Sequence of chain 1.A:
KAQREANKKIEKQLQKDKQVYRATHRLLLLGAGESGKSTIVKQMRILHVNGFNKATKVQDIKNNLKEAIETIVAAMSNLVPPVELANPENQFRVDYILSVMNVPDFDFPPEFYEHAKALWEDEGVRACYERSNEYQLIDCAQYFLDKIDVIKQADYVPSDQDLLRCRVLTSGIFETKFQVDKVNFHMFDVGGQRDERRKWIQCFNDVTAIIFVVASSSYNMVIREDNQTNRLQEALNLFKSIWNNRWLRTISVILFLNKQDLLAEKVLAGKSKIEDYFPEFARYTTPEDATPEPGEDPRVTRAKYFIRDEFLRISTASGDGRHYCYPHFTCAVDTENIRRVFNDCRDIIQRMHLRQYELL

A small-molecule ligand and the protein it binds are described below.
Small molecule (SMILES): Nc1nc2c(ncn2[C@@H]2O[C@H](CO[P](=O)(O)O[P](=O)(O)NP(=O)(O)O)[C@@H](O)[C@H]2O)c(=O)[nH]1

Binding-site contacts:
Ligand atom C2' contacts residue THR52 of chain 1.A at 3.4 Å.
Ligand atom C6 contacts residue LYS276 of chain 1.A at 3.5 Å.
Ligand atom O1B contacts residue SER51 of chain 1.A at 2.9 Å (h-bond).
Ligand atom O2G contacts residue GLY209 of chain 1.A at 2.7 Å (h-bond).
Ligand atom N2 contacts residue LEU279 of chain 1.A at 3.4 Å.
Ligand atom O2G contacts residue GLY46 of chain 1.A at 3.5 Å.
Ligand atom O6 contacts residue ASN275 of chain 1.A at 3.2 Å (h-bond).
Ligand atom O2B contacts residue SER48 of chain 1.A at 3.2 Å (h-bond).
Ligand atom O6 contacts residue CYS348 of chain 1.A at 3.4 Å.
Ligand atom N7 contacts residue ALA349 of chain 1.A at 3.5 Å.
Ligand atom O6 contacts residue ALA349 of chain 1.A at 2.9 Å (h-bond).
Ligand atom N2 contacts residue ASP278 of chain 1.A at 2.9 Å (salt-bridge).
Ligand atom O5' contacts residue THR52 of chain 1.A at 3.5 Å (h-bond).
Ligand atom O2A contacts residue SER51 of chain 1.A at 3.2 Å (h-bond).
Ligand atom O2' contacts residue LEU181 of chain 1.A at 2.8 Å (h-bond).
Ligand atom O2B contacts residue LYS50 of chain 1.A at 2.8 Å (salt-bridge).
Ligand atom O2A contacts residue GLY49 of chain 1.A at 3.2 Å.
Ligand atom PB contacts residue LYS50 of chain 1.A at 3.5 Å.
Ligand atom N7 contacts residue ASN275 of chain 1.A at 2.9 Å (h-bond).
Ligand atom O1G contacts residue MG1 of chain 1.D at 2.0 Å.
Ligand atom O2A contacts residue LYS50 of chain 1.A at 3.6 Å (salt-bridge).
Ligand atom N3B contacts residue MG1 of chain 1.D at 3.5 Å.
Ligand atom O6 contacts residue LYS276 of chain 1.A at 3.1 Å (salt-bridge).
Ligand atom O3A contacts residue GLU47 of chain 1.A at 3.4 Å.
Ligand atom O1B contacts residue LYS50 of chain 1.A at 3.5 Å (salt-bridge).
Ligand atom N2 contacts residue ARG182 of chain 1.A at 3.4 Å (salt-bridge).
Ligand atom PB contacts residue MG1 of chain 1.D at 3.3 Å.
Ligand atom O2G contacts residue LYS50 of chain 1.A at 2.8 Å (salt-bridge).
Ligand atom O3A contacts residue GLY49 of chain 1.A at 3.2 Å (h-bond).
Ligand atom O1G contacts residue THR187 of chain 1.A at 3.0 Å (h-bond).
Ligand atom O2' contacts residue ARG182 of chain 1.A at 3.2 Å.
Ligand atom O1B contacts residue MG1 of chain 1.D at 2.1 Å.
Ligand atom N1 contacts residue ASP278 of chain 1.A at 2.8 Å (salt-bridge).
Ligand atom O2A contacts residue THR52 of chain 1.A at 2.7 Å (h-bond).
Ligand atom N3B contacts residue GLU47 of chain 1.A at 2.9 Å (salt-bridge).
Ligand atom O2B contacts residue GLY49 of chain 1.A at 3.0 Å (h-bond).
Ligand atom PG contacts residue MG1 of chain 1.D at 3.2 Å.
Ligand atom O3' contacts residue ARG182 of chain 1.A at 2.8 Å (salt-bridge).
Ligand atom O4' contacts residue ASP156 of chain 1.A at 3.5 Å (salt-bridge).
Ligand atom PA contacts residue THR52 of chain 1.A at 3.6 Å.